This small molecule binds to this protein.
Small molecule (SMILES): CC(=O)O[C@H]1C(=O)[C@@]2(C)[C@H]([C@H](OC(=O)c3ccccc3)[C@]3(O)C[C@H](OC(=O)[C@H](O)[C@@H](NC(=O)c4ccccc4)c4ccccc4)C(C)=C1C3(C)C)[C@]1(OC(C)=O)CO[C@@H]1C[C@@H]2O

Binding-site contacts:
Ligand atom C41 contacts residue GLU27 of chain 19.D at 3.3 Å.
Ligand atom C14 contacts residue THR274 of chain 19.D at 3.6 Å.
Ligand atom C19 contacts residue THR274 of chain 19.D at 3.2 Å.
Ligand atom C06 contacts residue HIS227 of chain 19.D at 2.2 Å.
Ligand atom C15 contacts residue PRO272 of chain 19.D at 3.3 Å (hydrophobic).
Ligand atom C41 contacts residue VAL23 of chain 19.D at 2.8 Å (hydrophobic).
Ligand atom O13 contacts residue PRO358 of chain 19.D at 3.2 Å.
Ligand atom C15 contacts residue LEU273 of chain 19.D at 3.7 Å (hydrophobic).
Ligand atom O06 contacts residue LEU273 of chain 19.D at 3.0 Å.
Ligand atom O10 contacts residue GLY360 of chain 19.D at 3.8 Å.
Ligand atom C09 contacts residue HIS227 of chain 19.D at 3.6 Å.
Ligand atom C36 contacts residue HIS227 of chain 19.D at 3.4 Å.
Ligand atom O13 contacts residue ARG359 of chain 19.D at 3.3 Å (salt-bridge).
Ligand atom C28 contacts residue PRO358 of chain 19.D at 3.7 Å (hydrophobic).
Ligand atom C47 contacts residue ARG276 of chain 19.D at 3.5 Å.
Ligand atom C33 contacts residue GLU22 of chain 19.D at 3.7 Å.
Ligand atom C15 contacts residue THR274 of chain 19.D at 3.8 Å.
Ligand atom C42 contacts residue GLU27 of chain 19.D at 3.4 Å.
Ligand atom O07 contacts residue THR274 of chain 19.D at 3.7 Å.
Ligand atom C39 contacts residue ALA231 of chain 19.D at 3.7 Å (hydrophobic).
Ligand atom O06 contacts residue LEU215 of chain 19.D at 3.5 Å.
Ligand atom C14 contacts residue LEU215 of chain 19.D at 3.3 Å (hydrophobic).
Ligand atom O12 contacts residue GLY360 of chain 19.D at 3.8 Å.
Ligand atom C07 contacts residue ASP224 of chain 19.D at 3.6 Å.
Ligand atom C16 contacts residue PRO272 of chain 19.D at 3.8 Å (hydrophobic).
Ligand atom C42 contacts residue VAL23 of chain 19.D at 3.2 Å (hydrophobic).
Ligand atom C30 contacts residue HIS227 of chain 19.D at 3.2 Å.
Ligand atom O06 contacts residue PRO272 of chain 19.D at 3.7 Å.
Ligand atom C16 contacts residue THR274 of chain 19.D at 3.6 Å.
Ligand atom O01 contacts residue ARG276 of chain 19.D at 3.7 Å.
Ligand atom C40 contacts residue VAL23 of chain 19.D at 3.7 Å (hydrophobic).
Ligand atom C31 contacts residue HIS227 of chain 19.D at 3.6 Å.
Ligand atom O05 contacts residue LEU361 of chain 19.D at 3.2 Å.
Ligand atom C07 contacts residue HIS227 of chain 19.D at 2.4 Å.
Ligand atom C04 contacts residue HIS227 of chain 19.D at 3.5 Å.
Ligand atom O06 contacts residue THR274 of chain 19.D at 2.9 Å (h-bond).
Ligand atom O14 contacts residue HIS227 of chain 19.D at 2.3 Å (h-bond).
Ligand atom C08 contacts residue HIS227 of chain 19.D at 3.1 Å.
Ligand atom C44 contacts residue LEU361 of chain 19.D at 3.1 Å (hydrophobic).
Ligand atom C05 contacts residue HIS227 of chain 19.D at 2.9 Å.

Sequence of chain 19.D:
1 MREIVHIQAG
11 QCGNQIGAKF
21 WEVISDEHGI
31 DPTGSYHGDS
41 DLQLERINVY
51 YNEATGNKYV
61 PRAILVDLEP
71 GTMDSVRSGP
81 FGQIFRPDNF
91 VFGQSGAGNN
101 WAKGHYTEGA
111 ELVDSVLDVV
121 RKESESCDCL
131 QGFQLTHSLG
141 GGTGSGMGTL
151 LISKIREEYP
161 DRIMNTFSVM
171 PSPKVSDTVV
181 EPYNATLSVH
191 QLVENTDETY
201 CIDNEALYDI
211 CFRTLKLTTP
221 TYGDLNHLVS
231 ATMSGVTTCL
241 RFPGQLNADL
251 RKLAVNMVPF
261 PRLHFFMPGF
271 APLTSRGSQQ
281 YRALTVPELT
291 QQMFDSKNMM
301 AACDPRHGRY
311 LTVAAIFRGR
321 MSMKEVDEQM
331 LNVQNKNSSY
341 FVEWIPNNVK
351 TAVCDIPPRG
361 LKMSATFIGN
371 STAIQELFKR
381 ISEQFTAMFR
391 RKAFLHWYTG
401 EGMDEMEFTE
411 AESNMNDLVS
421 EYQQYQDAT